Sequence of chain 1.B:
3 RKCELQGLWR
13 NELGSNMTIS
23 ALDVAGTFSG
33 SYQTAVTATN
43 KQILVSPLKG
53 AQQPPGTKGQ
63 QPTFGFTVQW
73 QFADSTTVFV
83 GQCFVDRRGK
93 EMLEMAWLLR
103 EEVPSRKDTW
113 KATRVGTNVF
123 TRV

Binding-site contacts:
Ligand atom O11 contacts residue ALA40 of chain 1.B at 2.8 Å (h-bond).
Ligand atom C4 contacts residue VAL38 of chain 1.B at 3.7 Å (hydrophobic).
Ligand atom C6 contacts residue TRP99 of chain 1.B at 3.2 Å (hydrophobic).
Ligand atom C3 contacts residue SER17 of chain 1.B at 3.5 Å.
Ligand atom O10 contacts residue LEU101 of chain 1.B at 3.6 Å.
Ligand atom C7 contacts residue VAL38 of chain 1.B at 3.5 Å (hydrophobic).
Ligand atom O3 contacts residue ASN13 of chain 1.B at 3.0 Å (h-bond).
Ligand atom C5 contacts residue ASN120 of chain 1.B at 3.8 Å.
Ligand atom C11 contacts residue SER77 of chain 1.B at 3.5 Å.
Ligand atom C3 contacts residue TYR34 of chain 1.B at 3.5 Å (hydrophobic).
Ligand atom C3 contacts residue LEU15 of chain 1.B at 3.8 Å (hydrophobic).
Ligand atom O12 contacts residue LEU101 of chain 1.B at 3.7 Å.
Ligand atom O3 contacts residue SER17 of chain 1.B at 2.6 Å (h-bond).
Ligand atom O11 contacts residue THR39 of chain 1.B at 2.6 Å (h-bond).
Ligand atom S1 contacts residue PHE81 of chain 1.B at 3.8 Å.
Ligand atom C9 contacts residue TRP72 of chain 1.B at 3.7 Å (hydrophobic).
Ligand atom O10 contacts residue THR79 of chain 1.B at 2.5 Å (h-bond).
Ligand atom N1 contacts residue ASN120 of chain 1.B at 2.8 Å (h-bond).
Ligand atom O3 contacts residue TYR34 of chain 1.B at 2.8 Å (h-bond).
Ligand atom N2 contacts residue SER17 of chain 1.B at 3.8 Å.
Ligand atom O3 contacts residue THR36 of chain 1.B at 3.8 Å.
Ligand atom C9 contacts residue PHE74 of chain 1.B at 3.8 Å (hydrophobic).
Ligand atom O10 contacts residue TRP72 of chain 1.B at 3.8 Å.
Ligand atom O12 contacts residue SER77 of chain 1.B at 2.7 Å (h-bond).
Ligand atom N1 contacts residue LEU15 of chain 1.B at 3.7 Å.
Ligand atom C4 contacts residue TRP112 of chain 2.A at 3.6 Å (hydrophobic).
Ligand atom C11 contacts residue THR39 of chain 1.B at 3.5 Å.
Ligand atom C3 contacts residue ASN120 of chain 1.B at 3.8 Å.
Ligand atom C7 contacts residue THR36 of chain 1.B at 3.4 Å.
Ligand atom S1 contacts residue THR79 of chain 1.B at 3.6 Å (h-bond).
Ligand atom C7 contacts residue TRP72 of chain 1.B at 3.8 Å (hydrophobic).
Ligand atom C5 contacts residue TRP99 of chain 1.B at 3.8 Å (hydrophobic).
Ligand atom C10 contacts residue TRP72 of chain 1.B at 3.7 Å (hydrophobic).
Ligand atom S1 contacts residue TRP72 of chain 1.B at 3.7 Å.
Ligand atom C8 contacts residue TRP72 of chain 1.B at 3.6 Å (hydrophobic).
Ligand atom N2 contacts residue THR36 of chain 1.B at 2.9 Å (h-bond).
Ligand atom C3 contacts residue THR36 of chain 1.B at 3.8 Å.
Ligand atom N2 contacts residue VAL38 of chain 1.B at 3.6 Å.
Ligand atom C10 contacts residue SER77 of chain 1.B at 3.5 Å.
Ligand atom C2 contacts residue TRP112 of chain 2.A at 3.4 Å (hydrophobic).

Sequence of chain 2.A:
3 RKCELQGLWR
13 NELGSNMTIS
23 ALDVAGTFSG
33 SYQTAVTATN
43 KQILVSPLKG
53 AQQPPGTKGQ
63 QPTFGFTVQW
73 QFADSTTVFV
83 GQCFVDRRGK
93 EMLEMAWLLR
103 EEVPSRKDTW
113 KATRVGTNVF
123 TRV

A protein and the small-molecule ligand that binds it are described below.
Small molecule (SMILES): O=C(O)CCCC[C@H]1[C@H]2NC(=O)N[C@H]2C[S@@]1=O